Sequence of chain 3.A:
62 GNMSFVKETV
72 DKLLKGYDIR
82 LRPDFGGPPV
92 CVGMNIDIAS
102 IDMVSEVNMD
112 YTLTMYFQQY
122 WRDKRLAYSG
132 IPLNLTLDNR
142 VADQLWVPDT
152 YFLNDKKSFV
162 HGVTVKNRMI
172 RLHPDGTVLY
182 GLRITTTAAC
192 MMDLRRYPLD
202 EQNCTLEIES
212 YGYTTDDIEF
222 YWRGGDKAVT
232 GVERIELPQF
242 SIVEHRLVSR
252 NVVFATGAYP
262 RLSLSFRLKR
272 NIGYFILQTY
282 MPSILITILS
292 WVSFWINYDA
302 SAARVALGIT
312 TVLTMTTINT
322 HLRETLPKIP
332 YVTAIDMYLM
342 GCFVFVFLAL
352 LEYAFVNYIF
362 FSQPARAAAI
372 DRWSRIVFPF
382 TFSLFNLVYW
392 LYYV

Binding-site contacts:
Ligand atom C07 contacts residue ASN320 of chain 2.A at 4.1 Å.
Ligand atom C17 contacts residue MET282 of chain 3.A at 3.9 Å (hydrophobic).
Ligand atom C18 contacts residue LEU286 of chain 3.A at 3.8 Å (hydrophobic).
Ligand atom C07 contacts residue MET316 of chain 2.A at 3.8 Å (hydrophobic).
Ligand atom C09 contacts residue PHE344 of chain 2.A at 4.1 Å (hydrophobic).
Ligand atom C12 contacts residue PRO283 of chain 3.A at 4.1 Å (hydrophobic).
Ligand atom C17 contacts residue LEU286 of chain 3.A at 3.8 Å (hydrophobic).
Ligand atom C18 contacts residue VAL345 of chain 2.A at 3.7 Å (hydrophobic).
Ligand atom C16 contacts residue GLN279 of chain 3.A at 3.4 Å.
Ligand atom C05 contacts residue PHE344 of chain 2.A at 4.2 Å (hydrophobic).
Ligand atom O01 contacts residue LEU286 of chain 3.A at 3.1 Å.
Ligand atom C14 contacts residue MET341 of chain 2.A at 4.0 Å (hydrophobic).
Ligand atom C08 contacts residue PHE344 of chain 2.A at 3.8 Å (hydrophobic).
Ligand atom C15 contacts residue ASN320 of chain 2.A at 3.7 Å.
Ligand atom N04 contacts residue PRO283 of chain 3.A at 3.7 Å.
Ligand atom C14 contacts residue ASN320 of chain 2.A at 3.9 Å.
Ligand atom C11 contacts residue ASN320 of chain 2.A at 4.0 Å.
Ligand atom C07 contacts residue THR317 of chain 2.A at 4.0 Å.
Ligand atom C13 contacts residue PHE344 of chain 2.A at 3.6 Å (hydrophobic).
Ligand atom C12 contacts residue PHE344 of chain 2.A at 3.9 Å (hydrophobic).
Ligand atom C08 contacts residue LEU286 of chain 3.A at 4.2 Å (hydrophobic).
Ligand atom C12 contacts residue LEU286 of chain 3.A at 3.5 Å (hydrophobic).
Ligand atom C13 contacts residue LEU286 of chain 3.A at 4.2 Å (hydrophobic).
Ligand atom O02 contacts residue MET341 of chain 2.A at 3.3 Å.
Ligand atom O02 contacts residue PHE344 of chain 2.A at 3.7 Å.
Ligand atom C15 contacts residue LEU278 of chain 3.A at 2.9 Å (hydrophobic).
Ligand atom C11 contacts residue LEU278 of chain 3.A at 3.8 Å (hydrophobic).
Ligand atom C15 contacts residue GLN279 of chain 3.A at 3.7 Å.
Ligand atom N04 contacts residue PHE344 of chain 2.A at 4.0 Å.
Ligand atom C18 contacts residue PHE344 of chain 2.A at 3.9 Å (hydrophobic).
Ligand atom C16 contacts residue ASP337 of chain 2.A at 4.3 Å.
Ligand atom O01 contacts residue MET282 of chain 3.A at 4.1 Å.
Ligand atom C10 contacts residue MET341 of chain 2.A at 4.0 Å (hydrophobic).
Ligand atom O01 contacts residue PHE344 of chain 2.A at 3.7 Å.
Ligand atom C07 contacts residue PHE344 of chain 2.A at 4.1 Å (hydrophobic).
Ligand atom C14 contacts residue ASP337 of chain 2.A at 3.9 Å.
Ligand atom N03 contacts residue PHE344 of chain 2.A at 3.9 Å.
Ligand atom C10 contacts residue LEU340 of chain 2.A at 3.9 Å (hydrophobic).
Ligand atom C16 contacts residue ASN320 of chain 2.A at 3.8 Å.
Ligand atom C16 contacts residue LEU278 of chain 3.A at 3.5 Å (hydrophobic).

The small molecule below binds the protein below.
Small molecule (SMILES): CCOC(=O)c1cncn1[C@H](C)c1ccccc1

Sequence of chain 2.A:
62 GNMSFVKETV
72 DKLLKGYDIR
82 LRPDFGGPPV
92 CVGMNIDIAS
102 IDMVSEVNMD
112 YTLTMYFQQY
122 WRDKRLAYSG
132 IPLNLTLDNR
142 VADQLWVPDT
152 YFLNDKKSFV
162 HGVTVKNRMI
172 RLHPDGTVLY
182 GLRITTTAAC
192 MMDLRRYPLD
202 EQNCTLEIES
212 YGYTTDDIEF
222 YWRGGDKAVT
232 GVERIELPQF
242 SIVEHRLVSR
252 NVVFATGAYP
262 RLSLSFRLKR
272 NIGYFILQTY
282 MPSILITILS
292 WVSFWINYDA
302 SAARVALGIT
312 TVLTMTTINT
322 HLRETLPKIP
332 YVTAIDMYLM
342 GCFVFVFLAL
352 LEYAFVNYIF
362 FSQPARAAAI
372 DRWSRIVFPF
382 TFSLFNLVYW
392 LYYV